Sequence of chain 1.M:
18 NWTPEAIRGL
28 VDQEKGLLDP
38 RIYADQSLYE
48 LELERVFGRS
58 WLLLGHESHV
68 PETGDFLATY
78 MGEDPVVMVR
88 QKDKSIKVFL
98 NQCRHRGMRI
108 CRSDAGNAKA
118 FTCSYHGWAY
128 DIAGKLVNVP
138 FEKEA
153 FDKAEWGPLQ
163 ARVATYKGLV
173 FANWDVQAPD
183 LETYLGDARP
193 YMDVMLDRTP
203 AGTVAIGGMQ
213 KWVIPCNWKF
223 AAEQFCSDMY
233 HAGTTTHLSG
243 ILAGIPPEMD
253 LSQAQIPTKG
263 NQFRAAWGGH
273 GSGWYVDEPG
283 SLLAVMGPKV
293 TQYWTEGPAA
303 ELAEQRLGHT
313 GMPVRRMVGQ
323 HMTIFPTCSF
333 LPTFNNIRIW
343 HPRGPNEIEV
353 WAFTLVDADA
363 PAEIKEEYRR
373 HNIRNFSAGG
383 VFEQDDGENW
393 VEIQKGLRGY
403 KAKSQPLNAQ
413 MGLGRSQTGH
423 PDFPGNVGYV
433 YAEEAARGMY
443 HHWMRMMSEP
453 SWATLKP

The small molecule below binds the protein below.
Small molecule (SMILES): c1ccc(-c2ccccc2)cc1

Binding-site contacts:
Ligand atom C5 contacts residue GLN226 of chain 1.M at 3.2 Å.
Ligand atom C17 contacts residue ALA234 of chain 1.M at 4.0 Å (hydrophobic).
Ligand atom C15 contacts residue GLY321 of chain 1.M at 3.5 Å.
Ligand atom C4 contacts residue HIS233 of chain 1.M at 3.8 Å.
Ligand atom C13 contacts residue PHE336 of chain 1.M at 3.6 Å (hydrophobic).
Ligand atom C14 contacts residue GLY321 of chain 1.M at 3.7 Å.
Ligand atom C14 contacts residue PHE336 of chain 1.M at 3.7 Å (hydrophobic).
Ligand atom C5 contacts residue HIS323 of chain 1.M at 3.8 Å.
Ligand atom C16 contacts residue LEU333 of chain 1.M at 4.3 Å (hydrophobic).
Ligand atom C16 contacts residue ALA234 of chain 1.M at 4.0 Å (hydrophobic).
Ligand atom C1 contacts residue ALA234 of chain 1.M at 4.4 Å (hydrophobic).
Ligand atom C5 contacts residue ASP230 of chain 1.M at 3.9 Å.
Ligand atom C2 contacts residue HIS233 of chain 1.M at 3.9 Å.
Ligand atom C4 contacts residue GLN226 of chain 1.M at 3.8 Å.
Ligand atom C5 contacts residue PHE227 of chain 1.M at 3.9 Å (hydrophobic).
Ligand atom C12 contacts residue ALA234 of chain 1.M at 4.4 Å (hydrophobic).
Ligand atom C6 contacts residue GLN226 of chain 1.M at 3.4 Å.
Ligand atom C13 contacts residue VAL287 of chain 1.M at 4.2 Å (hydrophobic).
Ligand atom C2 contacts residue LEU333 of chain 1.M at 3.9 Å (hydrophobic).
Ligand atom C5 contacts residue HIS233 of chain 1.M at 3.5 Å.
Ligand atom C3 contacts residue LEU333 of chain 1.M at 3.6 Å (hydrophobic).
Ligand atom C6 contacts residue ASP230 of chain 1.M at 3.1 Å.
Ligand atom C1 contacts residue MET231 of chain 1.M at 4.0 Å (hydrophobic).
Ligand atom C6 contacts residue HIS323 of chain 1.M at 3.5 Å.
Ligand atom C12 contacts residue PHE384 of chain 1.M at 3.4 Å (hydrophobic).
Ligand atom C4 contacts residue LEU333 of chain 1.M at 4.0 Å (hydrophobic).
Ligand atom C15 contacts residue ALA234 of chain 1.M at 4.3 Å (hydrophobic).
Ligand atom C13 contacts residue PHE384 of chain 1.M at 4.2 Å (hydrophobic).
Ligand atom C1 contacts residue HIS323 of chain 1.M at 3.7 Å.
Ligand atom C6 contacts residue HIS233 of chain 1.M at 3.4 Å.
Ligand atom C17 contacts residue PHE384 of chain 1.M at 4.2 Å (hydrophobic).
Ligand atom C15 contacts residue PHE336 of chain 1.M at 4.2 Å (hydrophobic).
Ligand atom C15 contacts residue MET231 of chain 1.M at 3.6 Å (hydrophobic).
Ligand atom C1 contacts residue ASP230 of chain 1.M at 3.7 Å.
Ligand atom C12 contacts residue PHE336 of chain 1.M at 4.0 Å (hydrophobic).
Ligand atom C4 contacts residue PHE227 of chain 1.M at 3.7 Å (hydrophobic).
Ligand atom C3 contacts residue HIS233 of chain 1.M at 4.0 Å.
Ligand atom C1 contacts residue HIS233 of chain 1.M at 3.6 Å.
Ligand atom C14 contacts residue MET231 of chain 1.M at 4.2 Å (hydrophobic).
Ligand atom C6 contacts residue MET231 of chain 1.M at 4.3 Å (hydrophobic).